Binding-site contacts:
Ligand atom C10 contacts residue ASN47 of chain 2.A at 3.7 Å.
Ligand atom C contacts residue GLU19 of chain 2.A at 3.8 Å.
Ligand atom C5 contacts residue GLU44 of chain 2.A at 4.1 Å.
Ligand atom C8 contacts residue ASN47 of chain 2.A at 3.9 Å.
Ligand atom O contacts residue GLU44 of chain 2.A at 3.2 Å.
Ligand atom C7 contacts residue CYS43 of chain 2.A at 4.4 Å (hydrophobic).
Ligand atom N contacts residue GLU19 of chain 2.A at 3.1 Å (salt-bridge).
Ligand atom N contacts residue LEU48 of chain 2.A at 3.5 Å.
Ligand atom C9 contacts residue ASN47 of chain 2.A at 3.6 Å.
Ligand atom N1 contacts residue GLU19 of chain 2.A at 3.0 Å (salt-bridge).
Ligand atom C contacts residue LEU48 of chain 2.A at 4.1 Å (hydrophobic).
Ligand atom C4 contacts residue GLU44 of chain 2.A at 3.8 Å.
Ligand atom C7 contacts residue GLU44 of chain 2.A at 4.2 Å.
Ligand atom C2 contacts residue GLU44 of chain 2.A at 3.9 Å.
Ligand atom S contacts residue ASN47 of chain 2.A at 3.6 Å.
Ligand atom N1 contacts residue VAL51 of chain 2.A at 4.2 Å.
Ligand atom C8 contacts residue CYS43 of chain 2.A at 4.1 Å (hydrophobic).
Ligand atom C3 contacts residue GLU44 of chain 2.A at 4.1 Å.

A small-molecule ligand and the protein it binds are described below.
Small molecule (SMILES): [H]/N=C(\N)c1cc2c(OCC)cccc2s1

Sequence of chain 2.A:
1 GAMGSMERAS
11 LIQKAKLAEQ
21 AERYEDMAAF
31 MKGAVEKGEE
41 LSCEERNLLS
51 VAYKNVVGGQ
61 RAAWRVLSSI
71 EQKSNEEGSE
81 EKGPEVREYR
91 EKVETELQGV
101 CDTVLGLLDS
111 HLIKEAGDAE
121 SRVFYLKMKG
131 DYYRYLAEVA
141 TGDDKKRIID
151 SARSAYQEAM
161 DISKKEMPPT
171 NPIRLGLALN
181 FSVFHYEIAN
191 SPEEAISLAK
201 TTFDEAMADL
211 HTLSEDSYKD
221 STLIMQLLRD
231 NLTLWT